Binding-site contacts:
Ligand atom C17 contacts residue HIS119 of chain 1.B at 3.3 Å.
Ligand atom N21 contacts residue HIS119 of chain 1.B at 3.1 Å.
Ligand atom C19 contacts residue HIS119 of chain 1.B at 3.3 Å.
Ligand atom C19 contacts residue ASN67 of chain 1.B at 4.1 Å.
Ligand atom C22 contacts residue GLU111 of chain 1.B at 4.2 Å.
Ligand atom C17 contacts residue ALA4 of chain 1.B at 4.0 Å (hydrophobic).
Ligand atom C19 contacts residue GLN69 of chain 1.B at 4.1 Å.
Ligand atom C22 contacts residue GLN69 of chain 1.B at 3.9 Å.
Ligand atom PT contacts residue HIS119 of chain 1.B at 2.1 Å.
Ligand atom N21 contacts residue GLN69 of chain 1.B at 4.4 Å.
Ligand atom N18 contacts residue HIS119 of chain 1.B at 2.4 Å (h-bond).
Ligand atom C22 contacts residue HIS119 of chain 1.B at 4.0 Å.

Sequence of chain 1.B:
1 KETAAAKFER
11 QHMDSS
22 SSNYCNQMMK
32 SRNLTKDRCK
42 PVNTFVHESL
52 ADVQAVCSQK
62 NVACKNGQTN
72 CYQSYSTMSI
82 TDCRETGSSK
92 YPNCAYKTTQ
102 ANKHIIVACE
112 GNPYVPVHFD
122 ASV

This small molecule binds to this protein.
Small molecule (SMILES): CN[Pt](Cl)(Cl)N(C)C